Sequence of chain 1.Y:
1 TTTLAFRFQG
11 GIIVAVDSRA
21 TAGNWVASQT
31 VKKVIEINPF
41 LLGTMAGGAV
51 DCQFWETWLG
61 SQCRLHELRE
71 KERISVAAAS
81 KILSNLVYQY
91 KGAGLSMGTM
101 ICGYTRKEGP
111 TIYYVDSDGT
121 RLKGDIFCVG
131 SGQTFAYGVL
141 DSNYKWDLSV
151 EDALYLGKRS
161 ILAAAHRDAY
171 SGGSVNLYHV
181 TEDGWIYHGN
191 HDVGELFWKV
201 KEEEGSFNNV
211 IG

The small molecule below binds the protein below.
Small molecule (SMILES): COc1ccc(C[C@H](NC(=O)[C@H](C)NC(=O)CN2CCOCC2)C(=O)N[C@@H](Cc2ccccc2)[C@@H](O)[C@H](C)CO)cc1

Sequence of chain 1.Z:
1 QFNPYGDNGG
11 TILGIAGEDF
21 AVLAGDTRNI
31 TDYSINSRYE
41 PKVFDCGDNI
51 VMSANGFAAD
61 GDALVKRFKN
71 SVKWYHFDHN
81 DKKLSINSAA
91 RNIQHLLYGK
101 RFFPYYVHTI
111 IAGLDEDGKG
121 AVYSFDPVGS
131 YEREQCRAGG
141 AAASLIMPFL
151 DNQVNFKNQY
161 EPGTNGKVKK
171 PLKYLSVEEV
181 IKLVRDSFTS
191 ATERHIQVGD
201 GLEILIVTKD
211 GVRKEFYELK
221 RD

Binding-site contacts:
Ligand atom C48 contacts residue GLY47 of chain 1.Y at 3.5 Å.
Ligand atom O21 contacts residue GLY47 of chain 1.Y at 3.1 Å (h-bond).
Ligand atom C3 contacts residue VAL31 of chain 1.Y at 3.6 Å (hydrophobic).
Ligand atom C24 contacts residue GLY47 of chain 1.Y at 3.4 Å.
Ligand atom C12 contacts residue MES1 of chain 1.QA at 3.2 Å.
Ligand atom C7 contacts residue GLY47 of chain 1.Y at 3.4 Å.
Ligand atom C11 contacts residue LYS33 of chain 1.Y at 3.6 Å.
Ligand atom C8 contacts residue GLY47 of chain 1.Y at 3.7 Å.
Ligand atom C11 contacts residue TYR170 of chain 1.Y at 3.1 Å (hydrophobic).
Ligand atom C11 contacts residue THR1 of chain 1.Y at 2.5 Å.
Ligand atom C3 contacts residue GLN53 of chain 1.Y at 3.7 Å.
Ligand atom O21 contacts residue THR1 of chain 1.Y at 2.3 Å (h-bond).
Ligand atom N22 contacts residue THR1 of chain 1.Y at 3.7 Å.
Ligand atom C7 contacts residue THR1 of chain 1.Y at 2.6 Å.
Ligand atom C8 contacts residue THR1 of chain 1.Y at 2.4 Å.
Ligand atom N22 contacts residue GLY47 of chain 1.Y at 2.8 Å (h-bond).
Ligand atom C2 contacts residue ALA49 of chain 1.Y at 3.4 Å (hydrophobic).
Ligand atom C11 contacts residue ARG19 of chain 1.Y at 3.1 Å.
Ligand atom O13 contacts residue THR1 of chain 1.Y at 3.6 Å.
Ligand atom O13 contacts residue THR21 of chain 1.Y at 3.1 Å (h-bond).
Ligand atom C30 contacts residue ASP126 of chain 1.Z at 3.5 Å.
Ligand atom O49 contacts residue THR21 of chain 1.Y at 3.0 Å (h-bond).
Ligand atom C10 contacts residue THR1 of chain 1.Y at 1.5 Å.
Ligand atom N25 contacts residue THR21 of chain 1.Y at 2.8 Å (h-bond).
Ligand atom O49 contacts residue ALA20 of chain 1.Y at 3.3 Å.
Ligand atom C26 contacts residue THR21 of chain 1.Y at 3.5 Å.
Ligand atom C3 contacts residue ALA49 of chain 1.Y at 3.5 Å (hydrophobic).
Ligand atom C9 contacts residue THR1 of chain 1.Y at 1.4 Å.
Ligand atom N28 contacts residue ASP126 of chain 1.Z at 3.2 Å (salt-bridge).
Ligand atom C46 contacts residue SER96 of chain 1.Y at 3.3 Å.
Ligand atom C48 contacts residue GLY48 of chain 1.Y at 3.6 Å.
Ligand atom C47 contacts residue GLY48 of chain 1.Y at 3.6 Å.
Ligand atom C2 contacts residue VAL31 of chain 1.Y at 3.5 Å (hydrophobic).
Ligand atom C40 contacts residue THR21 of chain 1.Y at 3.7 Å.
Ligand atom C10 contacts residue TYR170 of chain 1.Y at 3.5 Å (hydrophobic).
Ligand atom O21 contacts residue MES1 of chain 1.QA at 2.8 Å (h-bond).
Ligand atom C12 contacts residue THR1 of chain 1.Y at 2.5 Å.
Ligand atom C27 contacts residue THR21 of chain 1.Y at 3.3 Å.
Ligand atom O39 contacts residue ALA49 of chain 1.Y at 3.0 Å (h-bond).
Ligand atom C23 contacts residue GLY47 of chain 1.Y at 3.5 Å.